Binding-site contacts:
Ligand atom C5 contacts residue VAL22 of chain 1.A at 4.5 Å (hydrophobic).
Ligand atom O4 contacts residue SO41 of chain 1.E at 3.6 Å (h-bond).
Ligand atom O6 contacts residue SO41 of chain 1.E at 3.3 Å (h-bond).
Ligand atom C3 contacts residue ASN19 of chain 1.A at 3.8 Å.
Ligand atom C4 contacts residue ASN19 of chain 1.A at 4.2 Å.
Ligand atom C1 contacts residue ASN19 of chain 1.A at 1.4 Å.
Ligand atom C5 contacts residue ASN19 of chain 1.A at 3.6 Å.
Ligand atom C2 contacts residue ASN19 of chain 1.A at 2.5 Å.
Ligand atom C6 contacts residue VAL22 of chain 1.A at 4.2 Å (hydrophobic).
Ligand atom O3 contacts residue SO41 of chain 1.E at 4.3 Å.
Ligand atom O7 contacts residue ASN19 of chain 1.A at 3.7 Å.
Ligand atom C4 contacts residue SO41 of chain 1.E at 3.7 Å.
Ligand atom O5 contacts residue ASN19 of chain 1.A at 2.3 Å (h-bond).
Ligand atom O6 contacts residue LEU129 of chain 1.A at 4.3 Å.
Ligand atom O6 contacts residue GLN132 of chain 1.A at 3.9 Å.
Ligand atom N2 contacts residue ASN19 of chain 1.A at 3.0 Å (h-bond).
Ligand atom O5 contacts residue VAL22 of chain 1.A at 3.6 Å.
Ligand atom O7 contacts residue ARG136 of chain 1.A at 4.4 Å.
Ligand atom C1 contacts residue VAL22 of chain 1.A at 4.3 Å (hydrophobic).
Ligand atom C7 contacts residue ASN19 of chain 1.A at 3.5 Å.
Ligand atom O5 contacts residue GLU133 of chain 1.A at 4.4 Å.

Sequence of chain 1.A:
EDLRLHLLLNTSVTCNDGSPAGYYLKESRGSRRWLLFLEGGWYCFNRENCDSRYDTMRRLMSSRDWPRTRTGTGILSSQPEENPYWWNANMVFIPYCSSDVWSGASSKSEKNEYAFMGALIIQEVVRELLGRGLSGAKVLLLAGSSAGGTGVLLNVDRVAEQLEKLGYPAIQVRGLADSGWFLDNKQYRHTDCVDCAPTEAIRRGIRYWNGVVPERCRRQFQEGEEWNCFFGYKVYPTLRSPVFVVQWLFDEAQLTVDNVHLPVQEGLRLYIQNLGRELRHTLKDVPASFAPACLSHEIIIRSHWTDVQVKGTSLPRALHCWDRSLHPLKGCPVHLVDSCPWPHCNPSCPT

A protein and the small-molecule ligand that binds it are described below.
Small molecule (SMILES): CC(=O)N[C@@H]1[C@@H](O)[C@H](O)[C@@H](CO)O[C@H]1O